Binding-site contacts:
Ligand atom C17 contacts residue CYS100 of chain 1.G at 3.3 Å (hydrophobic).
Ligand atom N12 contacts residue ASP167 of chain 1.G at 2.7 Å (salt-bridge).
Ligand atom C11 contacts residue VAL78 of chain 1.G at 3.7 Å (hydrophobic).
Ligand atom C17 contacts residue LEU101 of chain 1.G at 3.7 Å (hydrophobic).
Ligand atom C4 contacts residue LEU153 of chain 1.G at 3.6 Å (hydrophobic).
Ligand atom C23 contacts residue ASN151 of chain 1.G at 3.5 Å.
Ligand atom C26 contacts residue ASP167 of chain 1.G at 3.8 Å.
Ligand atom C24 contacts residue GLN40 of chain 1.G at 3.1 Å.
Ligand atom N12 contacts residue THR166 of chain 1.G at 3.7 Å.
Ligand atom C23 contacts residue ASP167 of chain 1.G at 3.6 Å.
Ligand atom C20 contacts residue GLN40 of chain 1.G at 3.8 Å.
Ligand atom N6 contacts residue VAL38 of chain 1.G at 3.9 Å.
Ligand atom C22 contacts residue GLU150 of chain 1.G at 3.4 Å.
Ligand atom C25 contacts residue VAL38 of chain 1.G at 3.9 Å (hydrophobic).
Ligand atom C1 contacts residue LEU101 of chain 1.G at 3.6 Å (hydrophobic).
Ligand atom N9 contacts residue LEU101 of chain 1.G at 3.1 Å (h-bond).
Ligand atom N2 contacts residue LEU153 of chain 1.G at 3.9 Å.
Ligand atom C22 contacts residue LEU153 of chain 1.G at 3.8 Å (hydrophobic).
Ligand atom C17 contacts residue ASP102 of chain 1.G at 3.6 Å.
Ligand atom C18 contacts residue VAL38 of chain 1.G at 3.8 Å (hydrophobic).
Ligand atom C1 contacts residue LEU153 of chain 1.G at 3.7 Å (hydrophobic).
Ligand atom C23 contacts residue GLU150 of chain 1.G at 3.2 Å.
Ligand atom C8 contacts residue THR166 of chain 1.G at 3.9 Å.
Ligand atom N6 contacts residue LEU153 of chain 1.G at 3.7 Å.
Ligand atom N7 contacts residue LEU101 of chain 1.G at 3.2 Å (h-bond).
Ligand atom C3 contacts residue LEU153 of chain 1.G at 3.6 Å (hydrophobic).
Ligand atom N7 contacts residue GLU99 of chain 1.G at 3.7 Å.
Ligand atom C11 contacts residue LEU101 of chain 1.G at 3.5 Å (hydrophobic).
Ligand atom C27 contacts residue GLN40 of chain 1.G at 3.6 Å.
Ligand atom C22 contacts residue ASP167 of chain 1.G at 3.6 Å.
Ligand atom C20 contacts residue ASP102 of chain 1.G at 3.5 Å.
Ligand atom N12 contacts residue ASN151 of chain 1.G at 3.0 Å (h-bond).
Ligand atom C13 contacts residue LEU101 of chain 1.G at 3.8 Å (hydrophobic).
Ligand atom C4 contacts residue VAL38 of chain 1.G at 3.8 Å (hydrophobic).
Ligand atom C19 contacts residue VAL38 of chain 1.G at 3.6 Å (hydrophobic).
Ligand atom N12 contacts residue GLU150 of chain 1.G at 2.7 Å (salt-bridge).
Ligand atom N7 contacts residue ALA51 of chain 1.G at 3.5 Å.
Ligand atom C13 contacts residue CYS100 of chain 1.G at 3.9 Å (hydrophobic).
Ligand atom C11 contacts residue GLU99 of chain 1.G at 3.3 Å.
Ligand atom C5 contacts residue LEU153 of chain 1.G at 3.9 Å (hydrophobic).

A small-molecule ligand and the protein it binds are described below.
Small molecule (SMILES): CCOc1ccc(Nc2c(C)c(N[C@H]3CCCNC3)nc3ccnn23)cc1

Sequence of chain 1.G:
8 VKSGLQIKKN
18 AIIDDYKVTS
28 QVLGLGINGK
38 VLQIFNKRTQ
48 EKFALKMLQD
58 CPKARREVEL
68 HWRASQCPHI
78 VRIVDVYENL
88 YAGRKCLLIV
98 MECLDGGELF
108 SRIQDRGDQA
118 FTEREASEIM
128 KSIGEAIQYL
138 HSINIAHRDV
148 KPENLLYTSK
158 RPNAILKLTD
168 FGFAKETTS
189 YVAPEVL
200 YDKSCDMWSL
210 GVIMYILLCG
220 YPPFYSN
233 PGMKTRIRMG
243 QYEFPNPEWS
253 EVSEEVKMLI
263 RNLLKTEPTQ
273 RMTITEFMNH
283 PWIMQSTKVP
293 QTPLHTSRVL